Binding-site contacts:
Ligand atom O18 contacts residue TRP60 of chain 1.C at 3.1 Å (h-bond).
Ligand atom C2 contacts residue TYR64 of chain 1.C at 3.5 Å (hydrophobic).
Ligand atom C27 contacts residue TYR47 of chain 1.C at 3.5 Å (hydrophobic).
Ligand atom O20 contacts residue TYR64 of chain 1.C at 3.7 Å.
Ligand atom C4 contacts residue LEU36 of chain 1.C at 3.5 Å (hydrophobic).
Ligand atom C4 contacts residue TYR64 of chain 1.C at 3.6 Å (hydrophobic).
Ligand atom C3 contacts residue TYR64 of chain 1.C at 3.4 Å (hydrophobic).
Ligand atom C27 contacts residue GLY126 of chain 1.C at 3.5 Å.
Ligand atom C28 contacts residue TYR47 of chain 1.C at 3.7 Å (hydrophobic).
Ligand atom O18 contacts residue LEU110 of chain 1.C at 3.0 Å.
Ligand atom O2 contacts residue LEU39 of chain 1.C at 2.8 Å (h-bond).
Ligand atom C12 contacts residue TRP88 of chain 1.C at 3.3 Å (hydrophobic).
Ligand atom O19 contacts residue TRP60 of chain 1.C at 3.2 Å (h-bond).
Ligand atom C9 contacts residue ASP73 of chain 1.C at 3.6 Å.
Ligand atom BR2 contacts residue TRP60 of chain 1.C at 3.7 Å.
Ligand atom C13 contacts residue TRP88 of chain 1.C at 3.6 Å (hydrophobic).
Ligand atom C7 contacts residue ASP73 of chain 1.C at 3.4 Å.
Ligand atom O3 contacts residue TYR47 of chain 1.C at 3.6 Å.
Ligand atom N8 contacts residue ASP73 of chain 1.C at 2.7 Å (salt-bridge).
Ligand atom C11 contacts residue THR75 of chain 1.C at 3.5 Å.
Ligand atom O17 contacts residue SER129 of chain 1.C at 3.1 Å (h-bond).
Ligand atom C1 contacts residue TYR64 of chain 1.C at 3.5 Å (hydrophobic).
Ligand atom N16 contacts residue TYR56 of chain 1.C at 3.7 Å.
Ligand atom C9 contacts residue SER129 of chain 1.C at 3.7 Å.
Ligand atom C13 contacts residue TYR93 of chain 1.C at 3.5 Å (hydrophobic).
Ligand atom C5 contacts residue LEU36 of chain 1.C at 3.7 Å (hydrophobic).
Ligand atom O3 contacts residue ALA50 of chain 1.C at 3.1 Å.
Ligand atom O22 contacts residue LEU36 of chain 1.C at 3.1 Å.
Ligand atom N16 contacts residue TRP60 of chain 1.C at 3.5 Å (h-bond).
Ligand atom BR2 contacts residue TYR64 of chain 1.C at 3.6 Å.
Ligand atom C11 contacts residue TRP88 of chain 1.C at 3.7 Å (hydrophobic).
Ligand atom O17 contacts residue TYR56 of chain 1.C at 2.7 Å (h-bond).
Ligand atom O2 contacts residue LEU40 of chain 1.C at 3.5 Å (h-bond).
Ligand atom O2 contacts residue GLY38 of chain 1.C at 2.9 Å.
Ligand atom O19 contacts residue TYR56 of chain 1.C at 3.5 Å.
Ligand atom O2 contacts residue LEU125 of chain 1.C at 3.7 Å.
Ligand atom N8 contacts residue THR75 of chain 1.C at 3.7 Å.
Ligand atom C30 contacts residue ALA127 of chain 1.C at 3.5 Å (hydrophobic).
Ligand atom C6 contacts residue TYR64 of chain 1.C at 3.6 Å (hydrophobic).
Ligand atom C5 contacts residue TYR64 of chain 1.C at 3.5 Å (hydrophobic).

This protein binds this small molecule.
Small molecule (SMILES): O=C(NCc1cc(Br)cc(Br)c1OC(=O)c1ccccc1[N+](=O)[O-])c1ccccc1[N+](=O)[O-]

Sequence of chain 1.C:
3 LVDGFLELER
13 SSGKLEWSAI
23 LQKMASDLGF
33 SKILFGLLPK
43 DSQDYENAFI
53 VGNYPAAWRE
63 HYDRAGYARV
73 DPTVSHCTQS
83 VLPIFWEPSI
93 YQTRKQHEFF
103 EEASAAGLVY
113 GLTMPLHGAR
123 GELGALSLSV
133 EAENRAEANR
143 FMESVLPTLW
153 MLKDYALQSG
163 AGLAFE